Sequence of chain 1.D:
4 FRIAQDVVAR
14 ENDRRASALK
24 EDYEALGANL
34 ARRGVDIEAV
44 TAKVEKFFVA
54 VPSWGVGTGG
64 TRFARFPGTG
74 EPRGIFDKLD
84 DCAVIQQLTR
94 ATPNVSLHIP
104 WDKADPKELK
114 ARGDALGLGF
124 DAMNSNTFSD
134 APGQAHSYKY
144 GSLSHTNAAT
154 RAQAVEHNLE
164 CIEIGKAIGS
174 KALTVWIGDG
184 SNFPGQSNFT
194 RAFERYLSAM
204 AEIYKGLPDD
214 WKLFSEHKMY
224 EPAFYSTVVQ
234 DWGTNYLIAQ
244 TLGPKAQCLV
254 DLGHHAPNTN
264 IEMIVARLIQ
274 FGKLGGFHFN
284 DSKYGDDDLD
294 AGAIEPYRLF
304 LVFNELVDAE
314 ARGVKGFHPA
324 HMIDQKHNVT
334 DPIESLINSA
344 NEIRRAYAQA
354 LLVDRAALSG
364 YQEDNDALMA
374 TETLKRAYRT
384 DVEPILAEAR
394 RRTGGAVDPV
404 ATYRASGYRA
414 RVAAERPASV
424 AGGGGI

Sequence of chain 1.C:
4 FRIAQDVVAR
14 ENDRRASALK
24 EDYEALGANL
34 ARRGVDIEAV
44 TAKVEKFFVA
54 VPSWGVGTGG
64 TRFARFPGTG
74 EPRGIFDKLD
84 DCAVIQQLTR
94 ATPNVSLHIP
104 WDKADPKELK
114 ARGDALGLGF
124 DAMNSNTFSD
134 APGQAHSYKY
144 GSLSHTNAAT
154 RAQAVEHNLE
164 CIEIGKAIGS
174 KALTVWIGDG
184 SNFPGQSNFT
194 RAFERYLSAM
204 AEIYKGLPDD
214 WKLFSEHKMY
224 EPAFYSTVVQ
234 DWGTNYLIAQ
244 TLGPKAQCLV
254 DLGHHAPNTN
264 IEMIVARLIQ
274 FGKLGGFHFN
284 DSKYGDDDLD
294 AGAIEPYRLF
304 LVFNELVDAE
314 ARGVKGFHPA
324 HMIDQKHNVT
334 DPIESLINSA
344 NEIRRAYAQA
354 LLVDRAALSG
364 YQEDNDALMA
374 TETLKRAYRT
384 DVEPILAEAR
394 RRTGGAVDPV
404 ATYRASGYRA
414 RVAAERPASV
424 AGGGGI

Binding-site contacts:
Ligand atom O2 contacts residue MN1 of chain 1.N at 2.7 Å.
Ligand atom O4 contacts residue LYS329 of chain 1.D at 2.6 Å (salt-bridge).
Ligand atom C6 contacts residue TRP57 of chain 1.D at 3.7 Å (hydrophobic).
Ligand atom C6 contacts residue HIS101 of chain 1.D at 3.4 Å.
Ligand atom C1 contacts residue MN1 of chain 1.O at 2.9 Å.
Ligand atom C3 contacts residue ASP327 of chain 1.D at 3.6 Å.
Ligand atom C2 contacts residue MN1 of chain 1.N at 3.6 Å.
Ligand atom C2 contacts residue MN1 of chain 1.O at 3.1 Å.
Ligand atom O3 contacts residue MN1 of chain 1.N at 3.0 Å.
Ligand atom C1 contacts residue PHE66 of chain 1.C at 3.4 Å (hydrophobic).
Ligand atom C2 contacts residue TRP179 of chain 1.D at 3.6 Å (hydrophobic).
Ligand atom O1 contacts residue LYS221 of chain 1.D at 2.8 Å (salt-bridge).
Ligand atom C4 contacts residue LYS329 of chain 1.D at 3.8 Å.
Ligand atom C1 contacts residue LYS221 of chain 1.D at 3.9 Å.
Ligand atom C5 contacts residue TRP57 of chain 1.D at 3.8 Å (hydrophobic).
Ligand atom O3 contacts residue HIS281 of chain 1.D at 3.8 Å.
Ligand atom O1 contacts residue TRP179 of chain 1.D at 3.5 Å.
Ligand atom C1 contacts residue TRP179 of chain 1.D at 3.6 Å (hydrophobic).
Ligand atom O2 contacts residue MN1 of chain 1.O at 2.4 Å.
Ligand atom O1 contacts residue ASP289 of chain 1.D at 3.2 Å (salt-bridge).
Ligand atom O2 contacts residue ASP327 of chain 1.D at 2.6 Å (salt-bridge).
Ligand atom C5 contacts residue HIS101 of chain 1.D at 3.7 Å.
Ligand atom O2 contacts residue HIS257 of chain 1.D at 3.1 Å.
Ligand atom C2 contacts residue ASP327 of chain 1.D at 3.7 Å.
Ligand atom O5 contacts residue HIS101 of chain 1.D at 3.0 Å (h-bond).
Ligand atom O3 contacts residue ASP327 of chain 1.D at 2.9 Å (salt-bridge).
Ligand atom C3 contacts residue GLU219 of chain 1.D at 3.9 Å.
Ligand atom O3 contacts residue GLU219 of chain 1.D at 2.9 Å (salt-bridge).
Ligand atom C2 contacts residue GLU219 of chain 1.D at 3.8 Å.
Ligand atom O2 contacts residue GLU219 of chain 1.D at 3.4 Å (salt-bridge).
Ligand atom O1 contacts residue MN1 of chain 1.O at 2.5 Å.
Ligand atom C2 contacts residue HIS257 of chain 1.D at 3.5 Å.
Ligand atom C3 contacts residue TRP179 of chain 1.D at 3.5 Å (hydrophobic).
Ligand atom O1 contacts residue HIS257 of chain 1.D at 3.5 Å (h-bond).
Ligand atom O4 contacts residue ASP327 of chain 1.D at 2.9 Å (salt-bridge).
Ligand atom O2 contacts residue ASP254 of chain 1.D at 3.4 Å (salt-bridge).
Ligand atom O1 contacts residue PHE66 of chain 1.C at 3.2 Å.
Ligand atom O5 contacts residue TRP179 of chain 1.D at 4.1 Å.
Ligand atom C3 contacts residue MN1 of chain 1.N at 3.9 Å.
Ligand atom C4 contacts residue ASP327 of chain 1.D at 3.8 Å.

This small molecule binds to this protein.
Small molecule (SMILES): C[C@H](O)[C@H](O)[C@@H](O)[C@@H](O)C=O